Sequence of chain 1.A:
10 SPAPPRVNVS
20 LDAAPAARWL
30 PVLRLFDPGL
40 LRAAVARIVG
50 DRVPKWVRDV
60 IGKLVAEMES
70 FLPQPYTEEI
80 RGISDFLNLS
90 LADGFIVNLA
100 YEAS

Binding-site contacts:
Ligand atom O6 contacts residue LEU37 of chain 1.B at 4.2 Å.
Ligand atom C5 contacts residue ASN17 of chain 1.A at 3.6 Å.
Ligand atom C1 contacts residue GLN35 of chain 1.B at 4.4 Å.
Ligand atom C3 contacts residue ASN17 of chain 1.A at 3.8 Å.
Ligand atom C4 contacts residue ASN17 of chain 1.A at 4.2 Å.
Ligand atom C8 contacts residue ASN17 of chain 1.A at 4.4 Å.
Ligand atom O7 contacts residue ASN17 of chain 1.A at 2.9 Å (h-bond).
Ligand atom C8 contacts residue ARG15 of chain 1.A at 3.7 Å.
Ligand atom C2 contacts residue ASN17 of chain 1.A at 2.4 Å.
Ligand atom O5 contacts residue LEU37 of chain 1.B at 4.3 Å.
Ligand atom C8 contacts residue VAL16 of chain 1.A at 4.4 Å (hydrophobic).
Ligand atom C7 contacts residue ASN17 of chain 1.A at 3.1 Å.
Ligand atom O5 contacts residue ASN17 of chain 1.A at 2.4 Å (h-bond).
Ligand atom C1 contacts residue ASN17 of chain 1.A at 1.4 Å.
Ligand atom N2 contacts residue ASN17 of chain 1.A at 2.9 Å (h-bond).

This protein binds this small molecule.
Small molecule (SMILES): CC(=O)N[C@@H]1[C@@H](O)[C@H](O)[C@@H](CO)O[C@H]1O

Sequence of chain 1.B:
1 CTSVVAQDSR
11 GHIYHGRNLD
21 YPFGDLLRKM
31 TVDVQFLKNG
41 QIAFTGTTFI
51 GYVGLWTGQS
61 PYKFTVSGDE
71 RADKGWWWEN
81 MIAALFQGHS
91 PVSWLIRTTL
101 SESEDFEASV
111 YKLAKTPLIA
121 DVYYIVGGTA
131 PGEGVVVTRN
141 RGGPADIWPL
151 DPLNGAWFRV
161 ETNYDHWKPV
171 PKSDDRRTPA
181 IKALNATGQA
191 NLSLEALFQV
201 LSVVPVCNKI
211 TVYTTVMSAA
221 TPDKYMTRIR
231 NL